Sequence of chain 1.G:
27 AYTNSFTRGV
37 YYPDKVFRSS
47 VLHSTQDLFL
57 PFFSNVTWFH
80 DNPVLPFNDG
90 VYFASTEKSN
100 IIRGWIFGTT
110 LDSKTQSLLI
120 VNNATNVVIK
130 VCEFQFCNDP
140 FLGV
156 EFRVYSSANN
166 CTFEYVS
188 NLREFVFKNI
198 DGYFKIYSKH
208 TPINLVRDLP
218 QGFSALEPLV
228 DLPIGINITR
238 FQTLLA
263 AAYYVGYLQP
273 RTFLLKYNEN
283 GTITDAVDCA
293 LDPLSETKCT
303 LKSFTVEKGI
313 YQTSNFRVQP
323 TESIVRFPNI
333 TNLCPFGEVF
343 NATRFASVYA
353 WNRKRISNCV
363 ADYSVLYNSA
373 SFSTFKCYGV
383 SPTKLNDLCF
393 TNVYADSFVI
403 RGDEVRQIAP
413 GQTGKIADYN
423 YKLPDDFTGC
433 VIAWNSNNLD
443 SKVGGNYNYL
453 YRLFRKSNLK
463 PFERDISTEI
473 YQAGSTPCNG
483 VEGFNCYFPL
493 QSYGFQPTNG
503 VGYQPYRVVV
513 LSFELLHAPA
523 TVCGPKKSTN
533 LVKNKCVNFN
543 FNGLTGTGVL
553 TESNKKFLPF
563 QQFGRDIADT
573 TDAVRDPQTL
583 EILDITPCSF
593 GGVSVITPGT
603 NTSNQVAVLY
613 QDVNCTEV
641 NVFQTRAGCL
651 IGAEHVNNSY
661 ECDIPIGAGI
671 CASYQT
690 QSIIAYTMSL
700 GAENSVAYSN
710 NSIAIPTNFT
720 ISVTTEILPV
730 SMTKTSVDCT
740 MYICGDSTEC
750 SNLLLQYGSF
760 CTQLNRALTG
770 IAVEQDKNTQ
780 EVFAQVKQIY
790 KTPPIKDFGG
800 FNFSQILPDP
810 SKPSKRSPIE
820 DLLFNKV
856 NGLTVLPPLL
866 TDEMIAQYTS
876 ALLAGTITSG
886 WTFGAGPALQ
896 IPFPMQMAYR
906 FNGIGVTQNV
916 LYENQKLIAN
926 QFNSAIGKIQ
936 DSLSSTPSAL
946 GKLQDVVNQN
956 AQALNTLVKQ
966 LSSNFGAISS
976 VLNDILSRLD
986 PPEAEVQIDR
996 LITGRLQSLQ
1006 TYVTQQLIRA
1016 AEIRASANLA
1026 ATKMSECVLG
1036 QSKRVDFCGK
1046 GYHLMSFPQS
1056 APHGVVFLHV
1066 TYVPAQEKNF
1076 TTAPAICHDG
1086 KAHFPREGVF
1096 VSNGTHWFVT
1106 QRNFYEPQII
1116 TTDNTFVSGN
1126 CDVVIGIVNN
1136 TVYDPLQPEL

Binding-site contacts:
Ligand atom C8 contacts residue ASN1134 of chain 1.G at 4.1 Å.
Ligand atom O5 contacts residue ASN1134 of chain 1.G at 2.4 Å (h-bond).
Ligand atom C2 contacts residue ASN1134 of chain 1.G at 2.5 Å.
Ligand atom C1 contacts residue ASN1134 of chain 1.G at 1.5 Å.
Ligand atom C5 contacts residue ASN1134 of chain 1.G at 3.8 Å.
Ligand atom C8 contacts residue ILE1132 of chain 1.G at 3.1 Å (hydrophobic).
Ligand atom N2 contacts residue ASN1134 of chain 1.G at 2.9 Å (h-bond).
Ligand atom O7 contacts residue ASN1134 of chain 1.G at 3.0 Å (h-bond).
Ligand atom C7 contacts residue ASN1134 of chain 1.G at 3.1 Å.
Ligand atom C4 contacts residue ASN1134 of chain 1.G at 4.3 Å.
Ligand atom C3 contacts residue ASN1134 of chain 1.G at 3.9 Å.
Ligand atom C8 contacts residue VAL1133 of chain 1.G at 4.1 Å (hydrophobic).

The protein below binds the small molecule below.
Small molecule (SMILES): CC(=O)N[C@H]1[C@H](O[C@H]2[C@H](O)[C@@H](NC(C)=O)CO[C@@H]2CO)O[C@H](CO)[C@@H](O)[C@@H]1O